Sequence of chain 1.A:
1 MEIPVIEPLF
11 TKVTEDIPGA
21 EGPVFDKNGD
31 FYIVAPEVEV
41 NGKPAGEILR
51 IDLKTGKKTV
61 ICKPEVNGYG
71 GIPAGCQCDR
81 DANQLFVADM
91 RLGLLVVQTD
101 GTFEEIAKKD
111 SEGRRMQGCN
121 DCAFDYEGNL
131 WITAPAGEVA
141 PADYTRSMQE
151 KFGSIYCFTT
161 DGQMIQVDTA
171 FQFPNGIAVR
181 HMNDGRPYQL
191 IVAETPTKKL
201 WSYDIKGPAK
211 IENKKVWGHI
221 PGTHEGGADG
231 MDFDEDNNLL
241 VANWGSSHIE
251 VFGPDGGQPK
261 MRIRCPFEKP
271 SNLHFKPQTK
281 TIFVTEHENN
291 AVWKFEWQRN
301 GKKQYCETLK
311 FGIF

Binding-site contacts:
Ligand atom C3 contacts residue ASP168 of chain 1.A at 4.5 Å.
Ligand atom O1 contacts residue LYS214 of chain 1.A at 3.0 Å (salt-bridge).
Ligand atom O1 contacts residue GLU212 of chain 1.A at 3.8 Å.
Ligand atom O1 contacts residue EDO1 of chain 1.G at 3.0 Å (h-bond).
Ligand atom C1 contacts residue ASN213 of chain 1.A at 4.3 Å.
Ligand atom C3 contacts residue DXE1 of chain 1.Q at 2.7 Å.
Ligand atom C1 contacts residue EDO1 of chain 1.G at 4.1 Å.
Ligand atom C3 contacts residue LYS214 of chain 1.A at 3.7 Å.
Ligand atom C1 contacts residue LYS214 of chain 1.A at 3.2 Å.
Ligand atom O2 contacts residue LYS214 of chain 1.A at 3.6 Å.
Ligand atom O2 contacts residue DXE1 of chain 1.Q at 3.6 Å.
Ligand atom O1 contacts residue ASN213 of chain 1.A at 3.3 Å (h-bond).
Ligand atom C2 contacts residue LYS214 of chain 1.A at 4.0 Å.

A small-molecule ligand and the protein it binds are described below.
Small molecule (SMILES): COCCO